Binding-site contacts:
Ligand atom C1 contacts residue TYR95 of chain 1.A at 3.5 Å (hydrophobic).
Ligand atom C1 contacts residue ILE42 of chain 1.A at 3.5 Å (hydrophobic).
Ligand atom O25 contacts residue VAL38 of chain 1.A at 3.6 Å.
Ligand atom C2 contacts residue ILE42 of chain 1.A at 3.8 Å (hydrophobic).
Ligand atom C24 contacts residue HIS31 of chain 1.A at 3.5 Å.
Ligand atom C9 contacts residue VAL38 of chain 1.A at 3.8 Å (hydrophobic).
Ligand atom C26 contacts residue PHE33 of chain 1.A at 3.3 Å (hydrophobic).
Ligand atom C9 contacts residue PHE33 of chain 1.A at 3.1 Å (hydrophobic).
Ligand atom N3 contacts residue ASN89 of chain 1.A at 3.7 Å.
Ligand atom C26 contacts residue PHE36 of chain 1.A at 3.2 Å (hydrophobic).
Ligand atom C19 contacts residue TYR95 of chain 1.A at 3.5 Å (hydrophobic).
Ligand atom C4 contacts residue TYR95 of chain 1.A at 3.5 Å (hydrophobic).
Ligand atom C24 contacts residue PHE36 of chain 1.A at 3.8 Å (hydrophobic).
Ligand atom C13 contacts residue ILE42 of chain 1.A at 3.8 Å (hydrophobic).
Ligand atom O11 contacts residue ASN89 of chain 1.A at 2.9 Å (h-bond).
Ligand atom C17 contacts residue PHE33 of chain 1.A at 3.8 Å (hydrophobic).
Ligand atom C2 contacts residue ALA43 of chain 1.A at 3.8 Å (hydrophobic).
Ligand atom C20 contacts residue PHE33 of chain 1.A at 3.8 Å (hydrophobic).
Ligand atom N8 contacts residue PHE33 of chain 1.A at 3.8 Å.
Ligand atom C17 contacts residue ILE42 of chain 1.A at 3.6 Å (hydrophobic).
Ligand atom O22 contacts residue PHE33 of chain 1.A at 3.8 Å.
Ligand atom N3 contacts residue TYR95 of chain 1.A at 3.5 Å.
Ligand atom C23 contacts residue TYR95 of chain 1.A at 3.4 Å (hydrophobic).
Ligand atom N3 contacts residue ALA43 of chain 1.A at 3.6 Å.
Ligand atom C12 contacts residue VAL38 of chain 1.A at 3.8 Å (hydrophobic).
Ligand atom O11 contacts residue TYR95 of chain 1.A at 3.8 Å.
Ligand atom C13 contacts residue PHE36 of chain 1.A at 3.7 Å (hydrophobic).
Ligand atom C12 contacts residue PHE33 of chain 1.A at 3.6 Å (hydrophobic).
Ligand atom C24 contacts residue GLY32 of chain 1.A at 3.5 Å.
Ligand atom C12 contacts residue PHE34 of chain 1.A at 3.4 Å (hydrophobic).
Ligand atom C6 contacts residue TYR95 of chain 1.A at 3.7 Å (hydrophobic).
Ligand atom N8 contacts residue VAL38 of chain 1.A at 3.6 Å.
Ligand atom C4 contacts residue ASN89 of chain 1.A at 3.1 Å.
Ligand atom O25 contacts residue PHE33 of chain 1.A at 3.4 Å (h-bond).
Ligand atom C19 contacts residue PHE33 of chain 1.A at 3.6 Å (hydrophobic).
Ligand atom C2 contacts residue TYR95 of chain 1.A at 3.6 Å (hydrophobic).
Ligand atom C5 contacts residue TYR95 of chain 1.A at 3.6 Å (hydrophobic).
Ligand atom C18 contacts residue ILE42 of chain 1.A at 3.7 Å (hydrophobic).
Ligand atom C10 contacts residue TYR95 of chain 1.A at 3.7 Å (hydrophobic).
Ligand atom C7 contacts residue TYR95 of chain 1.A at 3.8 Å (hydrophobic).

A small-molecule ligand and the protein it binds are described below.
Small molecule (SMILES): COc1cc(-c2cn(C)c(=O)c3cnccc23)c(OC)cc1CN(C)C

Sequence of chain 1.A:
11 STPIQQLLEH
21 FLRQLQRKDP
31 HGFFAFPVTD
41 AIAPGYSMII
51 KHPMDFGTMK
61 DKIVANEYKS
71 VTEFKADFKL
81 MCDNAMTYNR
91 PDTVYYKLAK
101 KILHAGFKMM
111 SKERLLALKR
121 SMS